A protein and the small-molecule ligand that binds it are described below.
Small molecule (SMILES): CCCCOc1nc(N)c2c(n1)N(Cc1cccc(CN3CCCC3)c1)CC(=O)N2

Sequence of chain 1.B:
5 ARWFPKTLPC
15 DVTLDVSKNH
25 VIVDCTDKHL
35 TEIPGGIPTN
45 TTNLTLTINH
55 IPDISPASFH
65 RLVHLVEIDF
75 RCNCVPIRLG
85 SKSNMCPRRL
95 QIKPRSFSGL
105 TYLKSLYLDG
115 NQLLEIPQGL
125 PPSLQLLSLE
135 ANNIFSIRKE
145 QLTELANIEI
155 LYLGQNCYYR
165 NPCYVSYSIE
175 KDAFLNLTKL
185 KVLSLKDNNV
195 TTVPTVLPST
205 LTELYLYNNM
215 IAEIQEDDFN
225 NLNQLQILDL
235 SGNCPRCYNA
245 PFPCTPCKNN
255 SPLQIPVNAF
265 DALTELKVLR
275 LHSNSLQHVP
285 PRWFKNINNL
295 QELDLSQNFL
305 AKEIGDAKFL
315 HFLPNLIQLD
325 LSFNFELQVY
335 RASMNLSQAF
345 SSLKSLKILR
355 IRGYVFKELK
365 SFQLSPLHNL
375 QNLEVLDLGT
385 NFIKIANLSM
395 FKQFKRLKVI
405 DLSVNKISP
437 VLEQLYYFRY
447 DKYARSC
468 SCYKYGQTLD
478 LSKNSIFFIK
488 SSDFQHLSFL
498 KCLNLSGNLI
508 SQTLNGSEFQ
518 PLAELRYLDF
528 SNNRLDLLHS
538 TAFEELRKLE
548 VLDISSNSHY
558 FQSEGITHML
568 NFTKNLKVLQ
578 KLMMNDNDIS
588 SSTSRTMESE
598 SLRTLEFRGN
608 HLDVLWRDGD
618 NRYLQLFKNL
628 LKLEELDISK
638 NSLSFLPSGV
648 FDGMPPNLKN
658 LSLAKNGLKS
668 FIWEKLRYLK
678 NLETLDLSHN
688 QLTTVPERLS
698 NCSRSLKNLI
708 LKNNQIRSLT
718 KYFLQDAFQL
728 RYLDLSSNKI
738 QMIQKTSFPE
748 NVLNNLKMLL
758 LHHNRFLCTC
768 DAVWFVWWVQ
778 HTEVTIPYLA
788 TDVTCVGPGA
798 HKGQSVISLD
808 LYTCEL

Sequence of chain 1.A:
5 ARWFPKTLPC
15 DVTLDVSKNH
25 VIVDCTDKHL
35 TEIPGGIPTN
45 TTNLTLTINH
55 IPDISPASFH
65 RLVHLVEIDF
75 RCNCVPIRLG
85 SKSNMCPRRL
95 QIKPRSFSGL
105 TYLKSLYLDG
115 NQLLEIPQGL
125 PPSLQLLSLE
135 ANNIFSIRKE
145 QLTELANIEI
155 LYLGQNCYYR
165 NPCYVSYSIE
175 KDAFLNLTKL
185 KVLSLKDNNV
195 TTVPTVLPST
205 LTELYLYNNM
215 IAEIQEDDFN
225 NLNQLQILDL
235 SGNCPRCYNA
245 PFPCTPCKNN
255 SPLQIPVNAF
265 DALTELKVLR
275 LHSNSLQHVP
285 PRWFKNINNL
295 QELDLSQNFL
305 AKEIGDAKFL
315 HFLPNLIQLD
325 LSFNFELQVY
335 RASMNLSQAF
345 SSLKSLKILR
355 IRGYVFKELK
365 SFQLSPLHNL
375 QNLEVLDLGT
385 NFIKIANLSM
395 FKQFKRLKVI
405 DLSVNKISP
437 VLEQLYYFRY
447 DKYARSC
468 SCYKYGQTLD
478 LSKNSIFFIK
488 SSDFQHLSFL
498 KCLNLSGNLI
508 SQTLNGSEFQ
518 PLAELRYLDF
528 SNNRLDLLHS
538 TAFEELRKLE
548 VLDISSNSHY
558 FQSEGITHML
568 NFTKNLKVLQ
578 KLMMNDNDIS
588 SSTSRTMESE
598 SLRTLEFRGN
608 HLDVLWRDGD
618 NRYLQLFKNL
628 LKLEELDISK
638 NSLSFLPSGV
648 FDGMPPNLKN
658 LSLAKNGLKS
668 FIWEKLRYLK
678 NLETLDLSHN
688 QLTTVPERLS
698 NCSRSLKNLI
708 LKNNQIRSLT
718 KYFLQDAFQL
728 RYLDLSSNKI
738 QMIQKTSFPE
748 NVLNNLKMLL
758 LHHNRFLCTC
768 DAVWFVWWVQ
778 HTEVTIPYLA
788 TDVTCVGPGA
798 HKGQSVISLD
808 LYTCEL

Binding-site contacts:
Ligand atom C1 contacts residue PHE386 of chain 1.A at 3.2 Å (hydrophobic).
Ligand atom C5 contacts residue PHE386 of chain 1.A at 3.5 Å (hydrophobic).
Ligand atom C2 contacts residue TYR334 of chain 1.A at 3.8 Å (hydrophobic).
Ligand atom C4 contacts residue THR564 of chain 1.B at 3.6 Å.
Ligand atom O contacts residue ASP533 of chain 1.B at 3.4 Å (salt-bridge).
Ligand atom C3 contacts residue THR510 of chain 1.B at 3.5 Å.
Ligand atom N3 contacts residue ILE563 of chain 1.B at 3.8 Å.
Ligand atom C15 contacts residue TYR334 of chain 1.A at 3.4 Å (hydrophobic).
Ligand atom N1 contacts residue PHE386 of chain 1.A at 3.2 Å.
Ligand atom C15 contacts residue LEU535 of chain 1.B at 3.6 Å (hydrophobic).
Ligand atom C3 contacts residue PHE386 of chain 1.A at 3.4 Å (hydrophobic).
Ligand atom C10 contacts residue VAL359 of chain 1.A at 3.7 Å (hydrophobic).
Ligand atom C5 contacts residue ASP533 of chain 1.B at 3.7 Å.
Ligand atom N4 contacts residue ASP533 of chain 1.B at 2.6 Å (salt-bridge).
Ligand atom C5 contacts residue ILE563 of chain 1.B at 3.8 Å (hydrophobic).
Ligand atom N3 contacts residue PHE386 of chain 1.A at 3.7 Å.
Ligand atom C9 contacts residue VAL359 of chain 1.A at 3.8 Å (hydrophobic).
Ligand atom N4 contacts residue THR564 of chain 1.B at 3.4 Å (h-bond).
Ligand atom C2 contacts residue PHE386 of chain 1.A at 3.5 Å (hydrophobic).
Ligand atom C11 contacts residue TYR334 of chain 1.A at 3.8 Å (hydrophobic).
Ligand atom C9 contacts residue GLY562 of chain 1.B at 3.5 Å.
Ligand atom N1 contacts residue THR510 of chain 1.B at 3.5 Å.
Ligand atom C1 contacts residue LEU535 of chain 1.B at 3.8 Å (hydrophobic).
Ligand atom C8 contacts residue PHE329 of chain 1.A at 3.7 Å (hydrophobic).
Ligand atom C14 contacts residue VAL333 of chain 1.A at 3.8 Å (hydrophobic).
Ligand atom O contacts residue LYS410 of chain 1.A at 3.4 Å.
Ligand atom N contacts residue PHE386 of chain 1.A at 3.6 Å.
Ligand atom O1 contacts residue THR564 of chain 1.B at 2.9 Å (h-bond).
Ligand atom N2 contacts residue PHE386 of chain 1.A at 3.6 Å.
Ligand atom N3 contacts residue THR564 of chain 1.B at 3.2 Å (h-bond).
Ligand atom C14 contacts residue GLN332 of chain 1.A at 3.3 Å.
Ligand atom C20 contacts residue TYR334 of chain 1.A at 3.5 Å (hydrophobic).
Ligand atom C6 contacts residue THR564 of chain 1.B at 3.7 Å.
Ligand atom C12 contacts residue GLN332 of chain 1.A at 2.9 Å.
Ligand atom O contacts residue THR510 of chain 1.B at 3.0 Å.
Ligand atom N1 contacts residue ASP533 of chain 1.B at 2.9 Å (salt-bridge).
Ligand atom C8 contacts residue GLY562 of chain 1.B at 3.2 Å.
Ligand atom N4 contacts residue ILE563 of chain 1.B at 3.2 Å.
Ligand atom C contacts residue PHE386 of chain 1.A at 3.6 Å (hydrophobic).
Ligand atom C3 contacts residue ASP533 of chain 1.B at 3.6 Å.